Sequence of chain 4.B:
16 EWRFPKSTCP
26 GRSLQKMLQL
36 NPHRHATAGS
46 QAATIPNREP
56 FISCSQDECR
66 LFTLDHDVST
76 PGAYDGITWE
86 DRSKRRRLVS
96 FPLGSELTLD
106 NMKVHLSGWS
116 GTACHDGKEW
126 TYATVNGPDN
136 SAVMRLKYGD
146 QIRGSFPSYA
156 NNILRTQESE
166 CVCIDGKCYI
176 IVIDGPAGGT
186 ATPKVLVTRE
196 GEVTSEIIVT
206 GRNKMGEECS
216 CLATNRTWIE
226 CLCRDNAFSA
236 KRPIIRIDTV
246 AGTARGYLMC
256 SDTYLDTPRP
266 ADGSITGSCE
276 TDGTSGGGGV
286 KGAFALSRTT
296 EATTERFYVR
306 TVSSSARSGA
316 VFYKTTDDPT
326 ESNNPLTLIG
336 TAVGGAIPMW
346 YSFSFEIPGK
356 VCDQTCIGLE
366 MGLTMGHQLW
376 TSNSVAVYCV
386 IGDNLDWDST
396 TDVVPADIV

This small molecule binds to this protein.
Small molecule (SMILES): CC(=O)N[C@@H]1[C@@H](O)[C@H](O)[C@@H](CO)O[C@H]1O

Binding-site contacts:
Ligand atom C7 contacts residue THR295 of chain 4.B at 4.0 Å.
Ligand atom C1 contacts residue THR222 of chain 4.B at 4.3 Å.
Ligand atom C1 contacts residue TRP223 of chain 4.B at 3.7 Å (hydrophobic).
Ligand atom N2 contacts residue THR222 of chain 4.B at 3.4 Å (h-bond).
Ligand atom C2 contacts residue ASN220 of chain 4.B at 2.5 Å.
Ligand atom C2 contacts residue TRP223 of chain 4.B at 4.4 Å (hydrophobic).
Ligand atom N2 contacts residue GLU296 of chain 4.B at 4.5 Å.
Ligand atom C3 contacts residue THR222 of chain 4.B at 4.5 Å.
Ligand atom O7 contacts residue GLU296 of chain 4.B at 3.6 Å.
Ligand atom C3 contacts residue TRP223 of chain 4.B at 3.9 Å (hydrophobic).
Ligand atom C7 contacts residue THR222 of chain 4.B at 4.2 Å.
Ligand atom C8 contacts residue THR222 of chain 4.B at 4.0 Å.
Ligand atom O5 contacts residue TRP223 of chain 4.B at 4.0 Å.
Ligand atom O5 contacts residue GLU296 of chain 4.B at 3.9 Å.
Ligand atom N2 contacts residue ASN220 of chain 4.B at 2.9 Å (h-bond).
Ligand atom O4 contacts residue TRP223 of chain 4.B at 3.8 Å.
Ligand atom C8 contacts residue THR295 of chain 4.B at 4.1 Å.
Ligand atom C6 contacts residue TRP223 of chain 4.B at 3.8 Å (hydrophobic).
Ligand atom C2 contacts residue THR222 of chain 4.B at 4.2 Å.
Ligand atom C4 contacts residue ASN220 of chain 4.B at 4.2 Å.
Ligand atom C7 contacts residue ASN220 of chain 4.B at 3.6 Å.
Ligand atom C5 contacts residue TRP223 of chain 4.B at 3.4 Å (hydrophobic).
Ligand atom C5 contacts residue ASN220 of chain 4.B at 3.7 Å.
Ligand atom O7 contacts residue ASN220 of chain 4.B at 3.8 Å.
Ligand atom C1 contacts residue GLU296 of chain 4.B at 3.6 Å.
Ligand atom C4 contacts residue TRP223 of chain 4.B at 3.9 Å (hydrophobic).
Ligand atom C1 contacts residue ASN220 of chain 4.B at 1.4 Å.
Ligand atom C7 contacts residue GLU296 of chain 4.B at 4.4 Å.
Ligand atom C3 contacts residue ASN220 of chain 4.B at 3.8 Å.
Ligand atom C2 contacts residue GLU296 of chain 4.B at 3.8 Å.
Ligand atom C8 contacts residue ARG221 of chain 4.B at 3.8 Å.
Ligand atom O7 contacts residue THR295 of chain 4.B at 4.0 Å.
Ligand atom O5 contacts residue ASN220 of chain 4.B at 2.4 Å (h-bond).